Sequence of chain 1.B:
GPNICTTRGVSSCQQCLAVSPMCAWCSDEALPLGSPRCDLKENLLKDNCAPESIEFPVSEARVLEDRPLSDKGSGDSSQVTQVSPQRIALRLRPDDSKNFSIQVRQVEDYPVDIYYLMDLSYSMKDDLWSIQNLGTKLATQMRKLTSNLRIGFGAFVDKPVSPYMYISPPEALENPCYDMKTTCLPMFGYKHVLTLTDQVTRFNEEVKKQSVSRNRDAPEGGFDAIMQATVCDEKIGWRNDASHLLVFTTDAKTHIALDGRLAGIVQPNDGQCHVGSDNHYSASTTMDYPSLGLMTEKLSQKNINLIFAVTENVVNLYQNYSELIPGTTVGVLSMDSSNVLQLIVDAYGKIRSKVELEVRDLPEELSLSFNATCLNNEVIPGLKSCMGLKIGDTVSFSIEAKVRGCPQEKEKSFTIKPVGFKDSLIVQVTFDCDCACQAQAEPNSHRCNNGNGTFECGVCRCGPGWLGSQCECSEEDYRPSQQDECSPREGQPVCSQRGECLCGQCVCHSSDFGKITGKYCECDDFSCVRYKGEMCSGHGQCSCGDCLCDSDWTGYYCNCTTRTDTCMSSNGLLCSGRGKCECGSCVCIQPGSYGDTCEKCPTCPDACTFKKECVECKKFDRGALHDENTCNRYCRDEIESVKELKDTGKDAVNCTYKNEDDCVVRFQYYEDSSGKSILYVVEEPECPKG

Binding-site contacts:
Ligand atom OD2 contacts residue TYR122 of chain 1.B at 2.9 Å (h-bond).
Ligand atom OD1 contacts residue SER123 of chain 1.B at 2.5 Å (h-bond).
Ligand atom CE3 contacts residue ARG214 of chain 1.B at 3.5 Å.
Ligand atom CZ3 contacts residue ARG214 of chain 1.B at 3.4 Å.
Ligand atom O contacts residue TYR178 of chain 1.A at 3.5 Å.
Ligand atom N contacts residue TYR178 of chain 1.A at 3.5 Å.
Ligand atom NH2 contacts residue GLN180 of chain 1.A at 3.5 Å (h-bond).
Ligand atom ND2 contacts residue ASP126 of chain 1.B at 3.3 Å (salt-bridge).
Ligand atom NH2 contacts residue ASP218 of chain 1.A at 3.0 Å (salt-bridge).
Ligand atom CG contacts residue TYR122 of chain 1.B at 3.4 Å (hydrophobic).
Ligand atom ND2 contacts residue MN1 of chain 1.X at 3.5 Å.
Ligand atom CZ2 contacts residue MET180 of chain 1.B at 3.6 Å (hydrophobic).
Ligand atom CZ contacts residue TYR178 of chain 1.A at 3.3 Å (hydrophobic).
Ligand atom NH2 contacts residue TYR178 of chain 1.A at 3.7 Å.
Ligand atom OD2 contacts residue SER121 of chain 1.B at 3.5 Å.
Ligand atom OD2 contacts residue ASN215 of chain 1.B at 2.9 Å (h-bond).
Ligand atom N contacts residue ARG216 of chain 1.B at 3.0 Å (salt-bridge).
Ligand atom NH1 contacts residue ASP150 of chain 1.A at 3.3 Å (salt-bridge).
Ligand atom OD2 contacts residue ARG214 of chain 1.B at 3.6 Å.
Ligand atom CZ contacts residue ASP218 of chain 1.A at 3.6 Å.
Ligand atom O contacts residue ALA218 of chain 1.B at 3.6 Å.
Ligand atom NH2 contacts residue PHE177 of chain 1.A at 3.7 Å.
Ligand atom OD1 contacts residue TYR122 of chain 1.B at 3.1 Å (h-bond).
Ligand atom OD1 contacts residue MN1 of chain 1.W at 2.9 Å.
Ligand atom CA contacts residue ARG216 of chain 1.B at 3.2 Å.
Ligand atom NH1 contacts residue TYR178 of chain 1.A at 3.2 Å.
Ligand atom CH2 contacts residue MET180 of chain 1.B at 3.5 Å (hydrophobic).
Ligand atom CB contacts residue ASN215 of chain 1.B at 3.1 Å.
Ligand atom CG contacts residue SER123 of chain 1.B at 3.7 Å.
Ligand atom CG contacts residue TYR178 of chain 1.A at 3.5 Å (hydrophobic).
Ligand atom CB contacts residue ASP218 of chain 1.A at 3.6 Å.
Ligand atom CA contacts residue TYR178 of chain 1.A at 3.6 Å (hydrophobic).
Ligand atom O contacts residue ASN215 of chain 1.B at 3.7 Å.
Ligand atom CG contacts residue MN1 of chain 1.W at 3.4 Å.
Ligand atom CG contacts residue ASN215 of chain 1.B at 3.3 Å.
Ligand atom OD1 contacts residue TYR122 of chain 1.B at 3.5 Å (h-bond).
Ligand atom ND2 contacts residue SER123 of chain 1.B at 2.8 Å (h-bond).
Ligand atom NE contacts residue ASP218 of chain 1.A at 3.2 Å (salt-bridge).
Ligand atom C contacts residue TYR178 of chain 1.A at 3.5 Å (hydrophobic).
Ligand atom C contacts residue ARG216 of chain 1.B at 3.5 Å.

Sequence of chain 1.A:
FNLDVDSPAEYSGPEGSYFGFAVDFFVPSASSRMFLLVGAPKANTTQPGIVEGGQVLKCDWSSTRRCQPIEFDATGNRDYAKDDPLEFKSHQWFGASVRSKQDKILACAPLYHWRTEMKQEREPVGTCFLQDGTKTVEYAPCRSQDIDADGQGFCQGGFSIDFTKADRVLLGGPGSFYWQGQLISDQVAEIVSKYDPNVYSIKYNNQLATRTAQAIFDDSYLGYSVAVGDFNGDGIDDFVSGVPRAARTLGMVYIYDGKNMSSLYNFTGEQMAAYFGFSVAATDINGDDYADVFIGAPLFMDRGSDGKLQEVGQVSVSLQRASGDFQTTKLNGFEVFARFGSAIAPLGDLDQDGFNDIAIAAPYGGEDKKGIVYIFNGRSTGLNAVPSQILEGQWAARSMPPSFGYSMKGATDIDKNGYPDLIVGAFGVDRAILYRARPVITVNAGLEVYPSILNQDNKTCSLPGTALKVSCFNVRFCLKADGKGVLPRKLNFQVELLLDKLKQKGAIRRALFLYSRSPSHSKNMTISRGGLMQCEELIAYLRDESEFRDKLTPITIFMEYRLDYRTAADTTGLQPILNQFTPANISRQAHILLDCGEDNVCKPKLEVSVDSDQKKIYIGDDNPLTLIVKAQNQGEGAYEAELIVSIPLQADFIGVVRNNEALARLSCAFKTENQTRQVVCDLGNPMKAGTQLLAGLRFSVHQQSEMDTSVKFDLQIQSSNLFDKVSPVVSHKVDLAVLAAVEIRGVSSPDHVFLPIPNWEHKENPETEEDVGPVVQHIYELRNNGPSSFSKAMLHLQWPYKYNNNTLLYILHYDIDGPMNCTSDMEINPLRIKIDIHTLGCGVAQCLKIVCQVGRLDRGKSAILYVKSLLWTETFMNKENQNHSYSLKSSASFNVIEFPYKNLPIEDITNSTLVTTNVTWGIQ

A protein and the small-molecule ligand that binds it are described below.
Small molecule (SMILES): CC[C@H](C)[C@H](NC(=O)[C@@H](N)C(C)C)C(=O)N[C@@H](C)C(=O)N[C@@H](CCCN=C(N)N)C(=O)NCC(=O)N[C@@H](CC(=O)O)C(=O)N[C@@H](CC1=c2ccccc2=NC1)C(=O)N[C@H](C=O)CC(N)=O